Binding-site contacts:
Ligand atom N2 contacts residue GLY75 of chain 37.F at 2.6 Å (h-bond).
Ligand atom C3 contacts residue ASN96 of chain 37.F at 3.8 Å.
Ligand atom C7 contacts residue ASN77 of chain 37.F at 3.8 Å.
Ligand atom C1 contacts residue GLY75 of chain 37.F at 3.9 Å.
Ligand atom O7 contacts residue ASN77 of chain 37.F at 3.4 Å (h-bond).
Ligand atom C5 contacts residue ASN96 of chain 37.F at 3.5 Å.
Ligand atom C8 contacts residue GLY75 of chain 37.F at 2.5 Å.
Ligand atom O5 contacts residue ASN96 of chain 37.F at 2.2 Å (h-bond).
Ligand atom O7 contacts residue NAG1 of chain 37.K at 3.4 Å.
Ligand atom C8 contacts residue LYS76 of chain 37.F at 4.0 Å.
Ligand atom C2 contacts residue GLY75 of chain 37.F at 3.8 Å.
Ligand atom C3 contacts residue GLY75 of chain 37.F at 4.4 Å.
Ligand atom O7 contacts residue ASN96 of chain 37.F at 3.4 Å (h-bond).
Ligand atom C7 contacts residue GLY75 of chain 37.F at 2.9 Å.
Ligand atom N2 contacts residue ASN96 of chain 37.F at 3.1 Å (h-bond).
Ligand atom C7 contacts residue NAG1 of chain 37.K at 4.3 Å.
Ligand atom C8 contacts residue NAG1 of chain 37.K at 4.3 Å.
Ligand atom C7 contacts residue ASN96 of chain 37.F at 3.5 Å.
Ligand atom C1 contacts residue ASN96 of chain 37.F at 1.4 Å.
Ligand atom C4 contacts residue ASN96 of chain 37.F at 4.2 Å.
Ligand atom C2 contacts residue ASN96 of chain 37.F at 2.6 Å.
Ligand atom O7 contacts residue GLY75 of chain 37.F at 4.0 Å.
Ligand atom C8 contacts residue ASN77 of chain 37.F at 3.7 Å.

Sequence of chain 37.F:
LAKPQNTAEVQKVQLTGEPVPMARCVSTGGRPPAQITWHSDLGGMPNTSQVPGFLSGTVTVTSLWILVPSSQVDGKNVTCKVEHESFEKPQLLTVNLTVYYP

A protein and the small-molecule ligand that binds it are described below.
Small molecule (SMILES): CC(=O)N[C@H]1[C@H](O[C@H]2[C@H](O)[C@@H](NC(C)=O)CO[C@@H]2CO)O[C@H](CO)[C@@H](O[C@@H]2O[C@H](CO)[C@@H](O)[C@H](O)[C@@H]2O)[C@@H]1O